Binding-site contacts:
Ligand atom O7 contacts residue GLY116 of chain 2.A at 4.4 Å.
Ligand atom O5 contacts residue ASN117 of chain 2.A at 3.2 Å (h-bond).
Ligand atom C2 contacts residue ASN117 of chain 2.A at 3.7 Å.
Ligand atom C8 contacts residue GLN47 of chain 1.A at 3.8 Å.
Ligand atom O6 contacts residue ASN117 of chain 2.A at 4.4 Å.
Ligand atom C8 contacts residue ASN117 of chain 2.A at 3.6 Å.
Ligand atom C7 contacts residue ASN117 of chain 2.A at 3.6 Å.
Ligand atom N2 contacts residue ASN117 of chain 2.A at 4.2 Å.
Ligand atom O7 contacts residue ASN117 of chain 2.A at 3.6 Å (h-bond).
Ligand atom C1 contacts residue ASN117 of chain 2.A at 3.0 Å.
Ligand atom C8 contacts residue LEU98 of chain 1.A at 3.7 Å (hydrophobic).

Sequence of chain 1.A:
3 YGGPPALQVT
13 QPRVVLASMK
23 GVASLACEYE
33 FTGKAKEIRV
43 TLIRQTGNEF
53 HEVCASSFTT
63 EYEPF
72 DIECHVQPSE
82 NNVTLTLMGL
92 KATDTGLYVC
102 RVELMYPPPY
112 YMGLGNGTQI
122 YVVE

The protein below binds the small molecule below.
Small molecule (SMILES): CC(=O)N[C@@H]1[C@@H](O)[C@H](O)[C@@H](CO)O[C@H]1O

Sequence of chain 2.A:
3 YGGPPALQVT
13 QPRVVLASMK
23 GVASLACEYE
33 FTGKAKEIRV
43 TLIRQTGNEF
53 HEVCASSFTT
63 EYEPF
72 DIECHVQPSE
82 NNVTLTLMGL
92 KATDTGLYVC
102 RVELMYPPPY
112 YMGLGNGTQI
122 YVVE